The protein below binds the small molecule below.
Small molecule (SMILES): CC1(C)C(=O)N2C(C)(C)C(=O)N3c4ccc(C(=O)NCCCCC[C@@H]5SC[C@@H]6NC(=O)N[C@@H]65)cc4N4C(=O)C(C)(C)N(C1=O)[Fe]342

Sequence of chain 1.A:
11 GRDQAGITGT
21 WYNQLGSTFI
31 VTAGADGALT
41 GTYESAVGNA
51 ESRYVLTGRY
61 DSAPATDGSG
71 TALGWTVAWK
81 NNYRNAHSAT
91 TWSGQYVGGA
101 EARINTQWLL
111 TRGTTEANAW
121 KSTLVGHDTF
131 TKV

Binding-site contacts:
Ligand atom C1 contacts residue ASP128 of chain 1.A at 3.8 Å.
Ligand atom C6 contacts residue SER45 of chain 1.A at 3.5 Å.
Ligand atom O2 contacts residue ASN49 of chain 1.A at 2.8 Å (h-bond).
Ligand atom N2 contacts residue TYR43 of chain 1.A at 3.9 Å.
Ligand atom C8 contacts residue VAL47 of chain 1.A at 4.0 Å (hydrophobic).
Ligand atom C3 contacts residue TRP108 of chain 1.A at 3.7 Å (hydrophobic).
Ligand atom C3 contacts residue ASP128 of chain 1.A at 3.9 Å.
Ligand atom C7 contacts residue LEU110 of chain 1.A at 3.9 Å (hydrophobic).
Ligand atom C11 contacts residue ASN49 of chain 1.A at 3.8 Å.
Ligand atom C5 contacts residue TRP120 of chain 3.A at 3.8 Å (hydrophobic).
Ligand atom C7 contacts residue TRP79 of chain 1.A at 3.7 Å (hydrophobic).
Ligand atom C6 contacts residue VAL47 of chain 1.A at 3.8 Å (hydrophobic).
Ligand atom C1 contacts residue SER27 of chain 1.A at 3.6 Å.
Ligand atom N1 contacts residue LEU25 of chain 1.A at 3.9 Å.
Ligand atom C2 contacts residue VAL47 of chain 1.A at 3.8 Å (hydrophobic).
Ligand atom C9 contacts residue TRP79 of chain 1.A at 3.6 Å (hydrophobic).
Ligand atom O1 contacts residue ASP128 of chain 1.A at 3.8 Å.
Ligand atom C2 contacts residue TRP120 of chain 3.A at 3.7 Å (hydrophobic).
Ligand atom N2 contacts residue ASN23 of chain 1.A at 3.9 Å.
Ligand atom C1 contacts residue SER45 of chain 1.A at 3.9 Å.
Ligand atom C1 contacts residue LEU25 of chain 1.A at 3.7 Å (hydrophobic).
Ligand atom C4 contacts residue TRP108 of chain 1.A at 3.4 Å (hydrophobic).
Ligand atom O1 contacts residue SER27 of chain 1.A at 2.7 Å (h-bond).
Ligand atom O2 contacts residue TRP120 of chain 3.A at 3.9 Å.
Ligand atom C10 contacts residue ALA86 of chain 1.A at 3.7 Å (hydrophobic).
Ligand atom S1 contacts residue THR90 of chain 1.A at 3.4 Å (h-bond).
Ligand atom S1 contacts residue TRP92 of chain 1.A at 3.8 Å.
Ligand atom C1 contacts residue TYR43 of chain 1.A at 3.5 Å (hydrophobic).
Ligand atom C10 contacts residue SER88 of chain 1.A at 4.0 Å.
Ligand atom C1 contacts residue ASN23 of chain 1.A at 3.8 Å.
Ligand atom N1 contacts residue SER45 of chain 1.A at 3.0 Å (h-bond).
Ligand atom S1 contacts residue TRP79 of chain 1.A at 3.6 Å.
Ligand atom O1 contacts residue SER45 of chain 1.A at 4.0 Å.
Ligand atom O2 contacts residue GLY48 of chain 1.A at 3.3 Å.
Ligand atom O1 contacts residue ASN23 of chain 1.A at 3.0 Å (h-bond).
Ligand atom N2 contacts residue ASP128 of chain 1.A at 2.9 Å (salt-bridge).
Ligand atom C10 contacts residue ASN49 of chain 1.A at 4.0 Å.
Ligand atom N2 contacts residue LEU25 of chain 1.A at 3.7 Å.
Ligand atom N1 contacts residue VAL47 of chain 1.A at 3.6 Å.
Ligand atom O1 contacts residue TYR43 of chain 1.A at 2.7 Å (h-bond).

Sequence of chain 3.A:
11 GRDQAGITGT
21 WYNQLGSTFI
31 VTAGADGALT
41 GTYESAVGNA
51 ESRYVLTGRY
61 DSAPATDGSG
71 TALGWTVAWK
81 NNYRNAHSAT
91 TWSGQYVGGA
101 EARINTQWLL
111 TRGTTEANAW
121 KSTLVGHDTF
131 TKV